This small molecule binds to this protein.
Small molecule (SMILES): CC(=O)N[C@H]1[C@H](O[C@H]2[C@H](O)[C@@H](NC(C)=O)CO[C@@H]2CO)O[C@H](CO)[C@@H](O)[C@@H]1O

Sequence of chain 16.I:
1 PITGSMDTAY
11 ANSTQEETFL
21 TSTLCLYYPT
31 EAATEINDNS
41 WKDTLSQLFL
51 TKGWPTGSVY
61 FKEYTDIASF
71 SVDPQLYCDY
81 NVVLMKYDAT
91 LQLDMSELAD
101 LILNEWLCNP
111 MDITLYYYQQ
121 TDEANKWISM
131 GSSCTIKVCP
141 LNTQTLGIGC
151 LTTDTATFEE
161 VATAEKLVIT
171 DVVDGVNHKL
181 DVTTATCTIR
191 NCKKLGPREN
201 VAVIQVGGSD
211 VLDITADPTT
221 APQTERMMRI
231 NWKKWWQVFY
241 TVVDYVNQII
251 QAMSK

Binding-site contacts:
Ligand atom C2 contacts residue ASN12 of chain 16.I at 3.2 Å.
Ligand atom C1 contacts residue ASN12 of chain 16.I at 2.1 Å.
Ligand atom O7 contacts residue ASN12 of chain 16.I at 3.7 Å.
Ligand atom N2 contacts residue ASN12 of chain 16.I at 3.8 Å.
Ligand atom C5 contacts residue ASN12 of chain 16.I at 4.0 Å.
Ligand atom C7 contacts residue ASN12 of chain 16.I at 3.9 Å.
Ligand atom O5 contacts residue ASN12 of chain 16.I at 2.6 Å (h-bond).